Binding-site contacts:
Ligand atom C8 contacts residue ASN75 of chain 2.A at 3.3 Å.
Ligand atom C2 contacts residue ASN75 of chain 2.A at 2.4 Å.
Ligand atom O5 contacts residue MET107 of chain 2.A at 4.2 Å.
Ligand atom C4 contacts residue ASN75 of chain 2.A at 4.2 Å.
Ligand atom C3 contacts residue ASN75 of chain 2.A at 3.8 Å.
Ligand atom O7 contacts residue HIS74 of chain 2.A at 4.0 Å.
Ligand atom C7 contacts residue ASN75 of chain 2.A at 3.5 Å.
Ligand atom O7 contacts residue ASN75 of chain 2.A at 3.4 Å (h-bond).
Ligand atom C5 contacts residue ASN75 of chain 2.A at 3.6 Å.
Ligand atom N2 contacts residue ASN75 of chain 2.A at 3.0 Å (h-bond).
Ligand atom N2 contacts residue THR77 of chain 2.A at 4.2 Å.
Ligand atom C1 contacts residue ASN75 of chain 2.A at 1.4 Å.
Ligand atom C1 contacts residue THR77 of chain 2.A at 4.0 Å.
Ligand atom O5 contacts residue ASN75 of chain 2.A at 2.3 Å (h-bond).

The small molecule below binds the protein below.
Small molecule (SMILES): CC(=O)N[C@@H]1[C@@H](O)[C@H](O)[C@@H](CO)O[C@H]1O

Sequence of chain 2.A:
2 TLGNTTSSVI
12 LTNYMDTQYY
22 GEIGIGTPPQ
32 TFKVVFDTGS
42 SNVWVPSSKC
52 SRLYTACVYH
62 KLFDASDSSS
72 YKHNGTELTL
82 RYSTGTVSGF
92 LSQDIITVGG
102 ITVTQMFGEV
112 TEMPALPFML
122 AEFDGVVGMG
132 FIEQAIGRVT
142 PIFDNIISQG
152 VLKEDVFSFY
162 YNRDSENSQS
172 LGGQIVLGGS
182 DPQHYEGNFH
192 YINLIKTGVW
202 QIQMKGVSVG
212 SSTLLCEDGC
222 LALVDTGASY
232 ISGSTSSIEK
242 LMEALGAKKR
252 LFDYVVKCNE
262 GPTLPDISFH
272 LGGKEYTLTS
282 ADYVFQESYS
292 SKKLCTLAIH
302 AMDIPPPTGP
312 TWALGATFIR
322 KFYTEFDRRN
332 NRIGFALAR